This protein binds this small molecule.
Small molecule (SMILES): CC(=O)N[C@@H]1[C@@H](O)[C@H](O)[C@@H](CO)O[C@H]1O

Binding-site contacts:
Ligand atom O5 contacts residue ASN657 of chain 1.A at 2.4 Å (h-bond).
Ligand atom C2 contacts residue ASN657 of chain 1.A at 2.5 Å.
Ligand atom C7 contacts residue HIS655 of chain 1.A at 4.5 Å.
Ligand atom C1 contacts residue ASN657 of chain 1.A at 1.4 Å.
Ligand atom C7 contacts residue ASN657 of chain 1.A at 3.7 Å.
Ligand atom C3 contacts residue ASN657 of chain 1.A at 3.8 Å.
Ligand atom O7 contacts residue ASN657 of chain 1.A at 4.1 Å.
Ligand atom C8 contacts residue HIS655 of chain 1.A at 3.2 Å.
Ligand atom C8 contacts residue ASN657 of chain 1.A at 4.3 Å.
Ligand atom C4 contacts residue ASN657 of chain 1.A at 4.2 Å.
Ligand atom N2 contacts residue ASN657 of chain 1.A at 2.9 Å (h-bond).
Ligand atom C5 contacts residue ASN657 of chain 1.A at 3.7 Å.

Sequence of chain 1.A:
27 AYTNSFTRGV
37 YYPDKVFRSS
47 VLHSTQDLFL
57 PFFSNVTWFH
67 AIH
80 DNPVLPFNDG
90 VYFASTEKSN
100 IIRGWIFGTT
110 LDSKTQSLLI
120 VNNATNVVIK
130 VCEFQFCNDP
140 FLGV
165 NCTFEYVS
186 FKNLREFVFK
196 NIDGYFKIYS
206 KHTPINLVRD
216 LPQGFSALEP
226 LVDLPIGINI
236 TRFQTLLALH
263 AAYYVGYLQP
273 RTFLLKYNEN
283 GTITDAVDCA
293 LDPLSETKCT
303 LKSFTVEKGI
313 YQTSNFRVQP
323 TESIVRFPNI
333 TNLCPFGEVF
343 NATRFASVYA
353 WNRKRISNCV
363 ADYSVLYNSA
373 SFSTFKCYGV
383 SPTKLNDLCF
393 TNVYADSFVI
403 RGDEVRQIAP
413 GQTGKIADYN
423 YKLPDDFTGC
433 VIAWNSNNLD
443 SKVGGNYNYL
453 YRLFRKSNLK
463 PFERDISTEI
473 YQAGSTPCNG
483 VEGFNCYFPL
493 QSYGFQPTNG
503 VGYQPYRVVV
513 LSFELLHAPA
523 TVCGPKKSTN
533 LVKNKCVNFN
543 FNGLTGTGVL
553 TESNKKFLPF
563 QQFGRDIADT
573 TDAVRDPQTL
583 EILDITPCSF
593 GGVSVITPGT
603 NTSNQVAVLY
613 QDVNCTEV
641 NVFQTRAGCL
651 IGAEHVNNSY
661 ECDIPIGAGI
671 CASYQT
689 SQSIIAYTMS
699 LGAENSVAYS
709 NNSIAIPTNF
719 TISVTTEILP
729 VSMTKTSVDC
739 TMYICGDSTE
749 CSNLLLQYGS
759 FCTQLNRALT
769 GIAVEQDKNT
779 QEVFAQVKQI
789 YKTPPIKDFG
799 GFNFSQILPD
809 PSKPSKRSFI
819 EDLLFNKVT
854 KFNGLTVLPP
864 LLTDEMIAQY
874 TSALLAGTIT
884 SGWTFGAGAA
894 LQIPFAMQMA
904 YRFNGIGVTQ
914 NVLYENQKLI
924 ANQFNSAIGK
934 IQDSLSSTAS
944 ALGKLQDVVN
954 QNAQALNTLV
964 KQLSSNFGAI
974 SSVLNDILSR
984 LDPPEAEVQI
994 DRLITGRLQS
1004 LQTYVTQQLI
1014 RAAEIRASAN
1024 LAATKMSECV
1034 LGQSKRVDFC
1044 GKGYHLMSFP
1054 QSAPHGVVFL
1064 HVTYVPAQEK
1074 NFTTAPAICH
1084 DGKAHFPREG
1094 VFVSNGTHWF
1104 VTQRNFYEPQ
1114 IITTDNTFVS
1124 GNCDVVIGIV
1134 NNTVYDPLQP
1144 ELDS